Sequence of chain 21.A:
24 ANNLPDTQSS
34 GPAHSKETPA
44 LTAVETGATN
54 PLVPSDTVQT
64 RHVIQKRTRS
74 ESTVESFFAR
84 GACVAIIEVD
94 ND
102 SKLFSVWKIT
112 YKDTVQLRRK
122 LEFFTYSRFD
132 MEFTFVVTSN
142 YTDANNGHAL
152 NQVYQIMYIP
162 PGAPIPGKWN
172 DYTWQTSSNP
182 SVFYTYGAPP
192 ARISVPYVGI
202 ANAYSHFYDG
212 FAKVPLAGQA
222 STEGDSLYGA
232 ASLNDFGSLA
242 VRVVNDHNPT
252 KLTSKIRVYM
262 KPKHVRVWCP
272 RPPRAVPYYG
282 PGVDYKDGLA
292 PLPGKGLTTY

Binding-site contacts:
Ligand atom C7 contacts residue MET132 of chain 21.A at 3.3 Å (hydrophobic).
Ligand atom C12 contacts residue ILE110 of chain 21.A at 3.8 Å (hydrophobic).
Ligand atom C13 contacts residue PHE134 of chain 21.A at 3.7 Å (hydrophobic).
Ligand atom C12 contacts residue PHE134 of chain 21.A at 3.8 Å (hydrophobic).
Ligand atom CL2 contacts residue ALA24 of chain 21.C at 3.5 Å.
Ligand atom C16 contacts residue ALA24 of chain 21.C at 3.8 Å (hydrophobic).
Ligand atom CL3 contacts residue PHE134 of chain 21.A at 3.8 Å.
Ligand atom C4 contacts residue MET132 of chain 21.A at 3.8 Å (hydrophobic).
Ligand atom C21 contacts residue SER128 of chain 21.A at 3.8 Å.
Ligand atom C9 contacts residue VAL199 of chain 21.A at 3.6 Å (hydrophobic).
Ligand atom C20 contacts residue LEU240 of chain 21.A at 3.8 Å (hydrophobic).
Ligand atom C7 contacts residue PHE237 of chain 21.A at 3.5 Å (hydrophobic).
Ligand atom C13 contacts residue MET132 of chain 21.A at 3.4 Å (hydrophobic).
Ligand atom O3 contacts residue TYR112 of chain 21.A at 3.6 Å.
Ligand atom C17 contacts residue ALA24 of chain 21.C at 3.7 Å (hydrophobic).
Ligand atom C20 contacts residue ILE194 of chain 21.A at 3.8 Å (hydrophobic).
Ligand atom C2 contacts residue PHE237 of chain 21.A at 3.6 Å (hydrophobic).
Ligand atom O1 contacts residue PHE237 of chain 21.A at 3.8 Å.
Ligand atom C8 contacts residue MET132 of chain 21.A at 3.4 Å (hydrophobic).
Ligand atom C6 contacts residue TYR112 of chain 21.A at 3.7 Å (hydrophobic).
Ligand atom CL2 contacts residue ILE25 of chain 21.C at 3.4 Å.
Ligand atom C1 contacts residue TYR205 of chain 21.A at 3.8 Å (hydrophobic).
Ligand atom C11 contacts residue ILE110 of chain 21.A at 3.8 Å (hydrophobic).
Ligand atom C19 contacts residue LEU240 of chain 21.A at 3.8 Å (hydrophobic).
Ligand atom C16 contacts residue TYR159 of chain 21.A at 3.8 Å (hydrophobic).
Ligand atom C21 contacts residue HIS207 of chain 21.A at 3.6 Å.
Ligand atom C10 contacts residue TYR159 of chain 21.A at 3.5 Å (hydrophobic).
Ligand atom CL2 contacts residue TYR159 of chain 21.A at 3.6 Å.
Ligand atom O2 contacts residue VAL196 of chain 21.A at 3.4 Å.
Ligand atom O1 contacts residue MET132 of chain 21.A at 3.7 Å.
Ligand atom C3 contacts residue MET132 of chain 21.A at 3.7 Å (hydrophobic).
Ligand atom O1 contacts residue ILE110 of chain 21.A at 3.7 Å.
Ligand atom C14 contacts residue TYR159 of chain 21.A at 3.5 Å (hydrophobic).
Ligand atom C21 contacts residue TYR205 of chain 21.A at 3.8 Å (hydrophobic).
Ligand atom C9 contacts residue PHE237 of chain 21.A at 3.7 Å (hydrophobic).
Ligand atom CL3 contacts residue LEU240 of chain 21.A at 3.8 Å.
Ligand atom C13 contacts residue ILE110 of chain 21.A at 3.7 Å (hydrophobic).
Ligand atom C5 contacts residue TYR112 of chain 21.A at 3.5 Å (hydrophobic).
Ligand atom C17 contacts residue TYR159 of chain 21.A at 3.7 Å (hydrophobic).
Ligand atom O3 contacts residue PHE130 of chain 21.A at 3.6 Å.

Sequence of chain 21.C:
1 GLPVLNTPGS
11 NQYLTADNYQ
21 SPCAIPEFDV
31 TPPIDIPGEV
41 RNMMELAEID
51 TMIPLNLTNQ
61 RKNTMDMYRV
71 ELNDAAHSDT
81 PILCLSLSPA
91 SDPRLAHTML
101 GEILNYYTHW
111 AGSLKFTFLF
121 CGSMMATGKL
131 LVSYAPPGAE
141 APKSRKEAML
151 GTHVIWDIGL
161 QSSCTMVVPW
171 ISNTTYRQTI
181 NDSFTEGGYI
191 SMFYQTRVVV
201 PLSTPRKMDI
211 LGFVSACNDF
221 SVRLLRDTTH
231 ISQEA

The protein below binds the small molecule below.
Small molecule (SMILES): COc1ccc(OCc2ccc(COc3c(Cl)cccc3Cl)cc2)c(Cl)c1